Sequence of chain 1.C:
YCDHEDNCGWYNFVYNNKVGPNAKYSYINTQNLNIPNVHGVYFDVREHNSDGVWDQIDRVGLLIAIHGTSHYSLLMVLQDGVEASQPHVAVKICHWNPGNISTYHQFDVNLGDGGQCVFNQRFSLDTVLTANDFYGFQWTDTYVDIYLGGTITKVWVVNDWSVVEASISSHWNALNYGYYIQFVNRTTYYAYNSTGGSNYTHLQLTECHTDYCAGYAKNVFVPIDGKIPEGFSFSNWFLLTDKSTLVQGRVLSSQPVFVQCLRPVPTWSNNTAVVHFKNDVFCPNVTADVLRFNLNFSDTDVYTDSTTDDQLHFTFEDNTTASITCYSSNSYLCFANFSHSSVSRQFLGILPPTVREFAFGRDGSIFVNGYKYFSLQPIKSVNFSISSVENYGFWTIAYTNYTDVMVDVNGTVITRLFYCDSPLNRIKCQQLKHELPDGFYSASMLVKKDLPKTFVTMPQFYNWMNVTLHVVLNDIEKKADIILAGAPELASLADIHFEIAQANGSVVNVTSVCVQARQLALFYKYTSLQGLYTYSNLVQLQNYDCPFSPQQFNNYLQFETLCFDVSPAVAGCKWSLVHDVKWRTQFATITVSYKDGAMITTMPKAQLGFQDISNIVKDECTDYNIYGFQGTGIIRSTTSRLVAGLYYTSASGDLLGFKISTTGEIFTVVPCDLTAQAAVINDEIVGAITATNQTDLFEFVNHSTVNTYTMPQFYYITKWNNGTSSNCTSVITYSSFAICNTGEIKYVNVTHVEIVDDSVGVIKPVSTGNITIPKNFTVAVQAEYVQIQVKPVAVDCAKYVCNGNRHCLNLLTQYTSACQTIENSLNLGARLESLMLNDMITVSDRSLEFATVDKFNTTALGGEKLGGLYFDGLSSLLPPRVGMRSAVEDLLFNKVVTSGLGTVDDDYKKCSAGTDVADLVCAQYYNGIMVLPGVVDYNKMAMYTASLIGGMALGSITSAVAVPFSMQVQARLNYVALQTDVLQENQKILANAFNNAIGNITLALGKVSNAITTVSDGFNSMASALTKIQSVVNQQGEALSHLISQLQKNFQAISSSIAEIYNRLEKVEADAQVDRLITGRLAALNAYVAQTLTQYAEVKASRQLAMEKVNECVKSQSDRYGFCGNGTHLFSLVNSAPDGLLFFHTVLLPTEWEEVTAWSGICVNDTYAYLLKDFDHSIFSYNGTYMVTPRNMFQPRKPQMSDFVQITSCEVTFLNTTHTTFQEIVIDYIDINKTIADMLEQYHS

Binding-site contacts:
Ligand atom O7 contacts residue THR1295 of chain 1.C at 4.0 Å.
Ligand atom O7 contacts residue HIS1296 of chain 1.C at 4.1 Å.
Ligand atom C8 contacts residue HIS1296 of chain 1.C at 4.2 Å.
Ligand atom C7 contacts residue ASN1242 of chain 1.C at 3.9 Å.
Ligand atom C7 contacts residue HIS1296 of chain 1.C at 4.1 Å.
Ligand atom N2 contacts residue ASN1242 of chain 1.C at 3.0 Å (h-bond).
Ligand atom C5 contacts residue ASN1242 of chain 1.C at 3.6 Å.
Ligand atom C4 contacts residue ASN1242 of chain 1.C at 4.3 Å.
Ligand atom C2 contacts residue ASN1242 of chain 1.C at 2.5 Å.
Ligand atom C1 contacts residue ASN1242 of chain 1.C at 1.4 Å.
Ligand atom C8 contacts residue ASN1242 of chain 1.C at 4.3 Å.
Ligand atom O5 contacts residue ASN1242 of chain 1.C at 2.4 Å (h-bond).
Ligand atom C3 contacts residue ASN1242 of chain 1.C at 3.8 Å.

A small-molecule ligand and the protein it binds are described below.
Small molecule (SMILES): CC(=O)N[C@@H]1[C@@H](O)[C@H](O)[C@@H](CO)O[C@H]1O